Sequence of chain 1.D:
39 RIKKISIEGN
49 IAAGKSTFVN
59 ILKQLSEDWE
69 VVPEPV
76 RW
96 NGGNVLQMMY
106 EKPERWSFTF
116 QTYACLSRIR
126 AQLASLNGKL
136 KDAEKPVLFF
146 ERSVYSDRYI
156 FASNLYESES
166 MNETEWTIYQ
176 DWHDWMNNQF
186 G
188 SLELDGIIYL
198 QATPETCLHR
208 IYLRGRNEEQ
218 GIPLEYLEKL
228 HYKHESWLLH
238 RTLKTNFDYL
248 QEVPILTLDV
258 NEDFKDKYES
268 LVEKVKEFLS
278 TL

Binding-site contacts:
Ligand atom C2 contacts residue GLU72 of chain 1.D at 2.8 Å.
Ligand atom N3 contacts residue PHE156 of chain 1.D at 3.5 Å.
Ligand atom C8 contacts residue PHE156 of chain 1.D at 3.6 Å (hydrophobic).
Ligand atom C2 contacts residue ARG123 of chain 1.D at 3.9 Å.
Ligand atom N7 contacts residue PHE115 of chain 1.D at 4.0 Å.
Ligand atom C3' contacts residue ILE49 of chain 1.D at 4.5 Å (hydrophobic).
Ligand atom N9 contacts residue PHE156 of chain 1.D at 3.4 Å.
Ligand atom C2' contacts residue PHE156 of chain 1.D at 4.2 Å (hydrophobic).
Ligand atom C8 contacts residue PHE115 of chain 1.D at 3.9 Å (hydrophobic).
Ligand atom N1 contacts residue ASP152 of chain 1.D at 2.9 Å (salt-bridge).
Ligand atom C4 contacts residue PHE156 of chain 1.D at 3.0 Å (hydrophobic).
Ligand atom N2 contacts residue ARG123 of chain 1.D at 3.1 Å (salt-bridge).
Ligand atom O6 contacts residue ASP152 of chain 1.D at 2.0 Å (salt-bridge).
Ligand atom O6 contacts residue GLN116 of chain 1.D at 2.5 Å (h-bond).
Ligand atom O6 contacts residue PHE156 of chain 1.D at 3.5 Å.
Ligand atom C3' contacts residue TYR105 of chain 1.D at 4.0 Å (hydrophobic).
Ligand atom N2 contacts residue ARG147 of chain 1.D at 3.3 Å (salt-bridge).
Ligand atom C2 contacts residue PHE156 of chain 1.D at 3.8 Å (hydrophobic).
Ligand atom C5 contacts residue PHE156 of chain 1.D at 2.9 Å (hydrophobic).
Ligand atom N3 contacts residue ARG147 of chain 1.D at 3.6 Å.
Ligand atom N1 contacts residue ARG123 of chain 1.D at 3.7 Å.
Ligand atom C2 contacts residue ASP152 of chain 1.D at 4.3 Å.
Ligand atom N1 contacts residue PHE156 of chain 1.D at 3.8 Å.
Ligand atom O3' contacts residue GLU216 of chain 1.D at 4.3 Å.
Ligand atom C6 contacts residue PHE156 of chain 1.D at 3.2 Å (hydrophobic).
Ligand atom C6 contacts residue GLN116 of chain 1.D at 3.6 Å.
Ligand atom O3' contacts residue TYR105 of chain 1.D at 2.8 Å (h-bond).
Ligand atom N7 contacts residue GLN116 of chain 1.D at 2.5 Å (h-bond).
Ligand atom N7 contacts residue PHE156 of chain 1.D at 3.0 Å.
Ligand atom C5 contacts residue GLN116 of chain 1.D at 3.5 Å.
Ligand atom C2 contacts residue ARG147 of chain 1.D at 3.6 Å.
Ligand atom O1' contacts residue PHE156 of chain 1.D at 3.8 Å.
Ligand atom C1' contacts residue PHE156 of chain 1.D at 4.3 Å (hydrophobic).
Ligand atom C6 contacts residue ASP152 of chain 1.D at 2.8 Å.
Ligand atom N3 contacts residue GLU72 of chain 1.D at 3.4 Å (salt-bridge).
Ligand atom C8 contacts residue GLN116 of chain 1.D at 3.3 Å.
Ligand atom N2 contacts residue GLU72 of chain 1.D at 1.6 Å (salt-bridge).
Ligand atom N1 contacts residue GLU72 of chain 1.D at 3.9 Å.
Ligand atom C5 contacts residue ASP152 of chain 1.D at 4.1 Å.
Ligand atom C2' contacts residue ILE49 of chain 1.D at 4.5 Å (hydrophobic).

A protein and the small-molecule ligand that binds it are described below.
Small molecule (SMILES): Nc1nc2c(ncn2COCCO)c(=O)[nH]1